Binding-site contacts:
Ligand atom C5 contacts residue TRP117 of chain 2.B at 3.7 Å (hydrophobic).
Ligand atom C2 contacts residue PRO296 of chain 2.B at 3.9 Å (hydrophobic).
Ligand atom C3 contacts residue ASN195 of chain 2.B at 3.4 Å.
Ligand atom O4 contacts residue ASN195 of chain 2.B at 2.7 Å (h-bond).
Ligand atom C3 contacts residue PRO296 of chain 2.B at 4.3 Å (hydrophobic).
Ligand atom C1 contacts residue FMN1 of chain 2.H at 3.3 Å.
Ligand atom C1 contacts residue TYR197 of chain 2.B at 3.9 Å (hydrophobic).
Ligand atom C6 contacts residue TYR197 of chain 2.B at 3.6 Å (hydrophobic).
Ligand atom C3 contacts residue TYR197 of chain 2.B at 4.1 Å (hydrophobic).
Ligand atom C5 contacts residue THR38 of chain 2.B at 4.1 Å.
Ligand atom C3 contacts residue FMN1 of chain 2.H at 3.2 Å.
Ligand atom C2 contacts residue TYR197 of chain 2.B at 4.3 Å (hydrophobic).
Ligand atom O1' contacts residue THR38 of chain 2.B at 3.5 Å.
Ligand atom C1' contacts residue TYR376 of chain 2.B at 3.4 Å (hydrophobic).
Ligand atom C2 contacts residue PHE251 of chain 2.B at 4.1 Å (hydrophobic).
Ligand atom C4 contacts residue HIS192 of chain 2.B at 3.8 Å.
Ligand atom O4 contacts residue FMN1 of chain 2.H at 2.9 Å.
Ligand atom O4 contacts residue HIS192 of chain 2.B at 2.5 Å (h-bond).
Ligand atom C1' contacts residue THR38 of chain 2.B at 4.4 Å.
Ligand atom C4 contacts residue FMN1 of chain 2.H at 3.3 Å.
Ligand atom C5 contacts residue FMN1 of chain 2.H at 3.1 Å.
Ligand atom O4 contacts residue TYR197 of chain 2.B at 3.3 Å.
Ligand atom O1' contacts residue TYR376 of chain 2.B at 3.2 Å (h-bond).
Ligand atom O1' contacts residue FMN1 of chain 2.H at 3.5 Å.
Ligand atom C6 contacts residue THR38 of chain 2.B at 3.6 Å.
Ligand atom C2 contacts residue FMN1 of chain 2.H at 3.5 Å.
Ligand atom C5 contacts residue HIS192 of chain 2.B at 4.2 Å.
Ligand atom C1' contacts residue FMN1 of chain 2.H at 3.5 Å.
Ligand atom C6 contacts residue TRP117 of chain 2.B at 4.0 Å (hydrophobic).
Ligand atom C4 contacts residue ASN195 of chain 2.B at 3.5 Å.
Ligand atom C6 contacts residue FMN1 of chain 2.H at 3.3 Å.
Ligand atom C4 contacts residue TYR197 of chain 2.B at 3.4 Å (hydrophobic).
Ligand atom C5 contacts residue TYR197 of chain 2.B at 3.5 Å (hydrophobic).
Ligand atom C3 contacts residue PHE251 of chain 2.B at 4.2 Å (hydrophobic).

Sequence of chain 2.B:
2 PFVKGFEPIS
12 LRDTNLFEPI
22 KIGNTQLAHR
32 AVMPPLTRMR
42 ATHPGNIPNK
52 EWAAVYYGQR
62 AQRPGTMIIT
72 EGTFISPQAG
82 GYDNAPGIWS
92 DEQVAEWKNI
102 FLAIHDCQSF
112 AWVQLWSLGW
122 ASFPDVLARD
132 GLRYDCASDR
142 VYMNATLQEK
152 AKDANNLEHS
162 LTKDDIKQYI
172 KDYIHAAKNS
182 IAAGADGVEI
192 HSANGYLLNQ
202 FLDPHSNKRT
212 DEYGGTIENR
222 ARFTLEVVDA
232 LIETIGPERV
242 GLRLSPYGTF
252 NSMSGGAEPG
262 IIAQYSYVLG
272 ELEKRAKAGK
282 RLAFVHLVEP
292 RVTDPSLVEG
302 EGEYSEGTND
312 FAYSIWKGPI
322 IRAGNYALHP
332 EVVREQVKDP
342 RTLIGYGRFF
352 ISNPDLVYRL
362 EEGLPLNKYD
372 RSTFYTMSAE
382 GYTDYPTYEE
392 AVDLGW

This small molecule binds to this protein.
Small molecule (SMILES): O=Cc1ccc(O)cc1